Binding-site contacts:
Ligand atom C6 contacts residue SER790 of chain 1.A at 4.4 Å.
Ligand atom O5 contacts residue ASN788 of chain 1.A at 2.3 Å (h-bond).
Ligand atom C1 contacts residue SER790 of chain 1.A at 3.4 Å.
Ligand atom C1 contacts residue ASN788 of chain 1.A at 1.4 Å.
Ligand atom O7 contacts residue ASN788 of chain 1.A at 4.2 Å.
Ligand atom O5 contacts residue SER790 of chain 1.A at 3.6 Å (h-bond).
Ligand atom C6 contacts residue GLN791 of chain 1.A at 3.7 Å.
Ligand atom N2 contacts residue ASN788 of chain 1.A at 2.9 Å (h-bond).
Ligand atom O6 contacts residue GLN791 of chain 1.A at 4.2 Å.
Ligand atom C7 contacts residue ASN788 of chain 1.A at 3.8 Å.
Ligand atom C4 contacts residue ASN788 of chain 1.A at 4.2 Å.
Ligand atom C3 contacts residue SER790 of chain 1.A at 4.5 Å.
Ligand atom C3 contacts residue ASN788 of chain 1.A at 3.8 Å.
Ligand atom C5 contacts residue GLN791 of chain 1.A at 3.5 Å.
Ligand atom C1 contacts residue GLN791 of chain 1.A at 3.9 Å.
Ligand atom C5 contacts residue ASN788 of chain 1.A at 3.6 Å.
Ligand atom O5 contacts residue GLN791 of chain 1.A at 3.4 Å (h-bond).
Ligand atom C2 contacts residue ASN788 of chain 1.A at 2.5 Å.
Ligand atom C5 contacts residue SER790 of chain 1.A at 3.5 Å.

A protein and the small-molecule ligand that binds it are described below.
Small molecule (SMILES): CC(=O)N[C@H]1[C@H](O[C@H]2[C@H](O)[C@@H](NC(C)=O)CO[C@@H]2CO)O[C@H](CO)[C@@H](O)[C@@H]1O

Sequence of chain 1.A:
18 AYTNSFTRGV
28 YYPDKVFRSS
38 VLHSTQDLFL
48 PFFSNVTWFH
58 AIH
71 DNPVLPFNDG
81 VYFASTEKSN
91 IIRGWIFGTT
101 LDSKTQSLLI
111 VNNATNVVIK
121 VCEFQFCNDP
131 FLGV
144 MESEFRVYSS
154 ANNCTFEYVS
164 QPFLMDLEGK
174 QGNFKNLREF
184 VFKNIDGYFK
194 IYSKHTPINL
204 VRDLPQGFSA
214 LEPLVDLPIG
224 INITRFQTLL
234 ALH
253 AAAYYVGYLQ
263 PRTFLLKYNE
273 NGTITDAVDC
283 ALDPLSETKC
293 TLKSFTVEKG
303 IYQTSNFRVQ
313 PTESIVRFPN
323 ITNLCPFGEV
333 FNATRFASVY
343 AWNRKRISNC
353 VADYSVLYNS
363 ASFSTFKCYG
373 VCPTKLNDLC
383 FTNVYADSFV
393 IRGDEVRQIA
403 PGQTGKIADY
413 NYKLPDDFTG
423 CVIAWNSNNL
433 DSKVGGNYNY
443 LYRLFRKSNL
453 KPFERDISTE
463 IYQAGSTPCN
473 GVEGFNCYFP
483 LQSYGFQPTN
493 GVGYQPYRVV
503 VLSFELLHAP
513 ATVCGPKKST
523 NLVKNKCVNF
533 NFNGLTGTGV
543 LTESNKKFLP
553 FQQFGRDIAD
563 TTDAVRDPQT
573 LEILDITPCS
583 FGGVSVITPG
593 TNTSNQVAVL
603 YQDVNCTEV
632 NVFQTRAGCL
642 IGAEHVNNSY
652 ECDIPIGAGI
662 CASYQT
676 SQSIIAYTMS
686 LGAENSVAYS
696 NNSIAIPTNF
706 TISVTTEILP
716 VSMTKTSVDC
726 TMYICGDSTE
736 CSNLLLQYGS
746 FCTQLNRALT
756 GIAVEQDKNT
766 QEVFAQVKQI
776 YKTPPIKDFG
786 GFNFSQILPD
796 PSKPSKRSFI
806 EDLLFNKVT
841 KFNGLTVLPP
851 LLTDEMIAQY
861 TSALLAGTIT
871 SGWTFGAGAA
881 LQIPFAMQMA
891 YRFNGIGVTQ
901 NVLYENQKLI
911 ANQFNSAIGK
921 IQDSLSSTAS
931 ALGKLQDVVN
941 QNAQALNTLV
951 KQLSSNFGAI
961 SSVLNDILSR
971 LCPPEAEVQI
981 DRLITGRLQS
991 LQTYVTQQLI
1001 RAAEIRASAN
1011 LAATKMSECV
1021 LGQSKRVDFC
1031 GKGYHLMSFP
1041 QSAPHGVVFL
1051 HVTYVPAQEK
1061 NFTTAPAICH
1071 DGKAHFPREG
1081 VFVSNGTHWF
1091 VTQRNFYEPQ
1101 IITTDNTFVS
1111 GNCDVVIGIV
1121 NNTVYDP